Sequence of chain 1.D:
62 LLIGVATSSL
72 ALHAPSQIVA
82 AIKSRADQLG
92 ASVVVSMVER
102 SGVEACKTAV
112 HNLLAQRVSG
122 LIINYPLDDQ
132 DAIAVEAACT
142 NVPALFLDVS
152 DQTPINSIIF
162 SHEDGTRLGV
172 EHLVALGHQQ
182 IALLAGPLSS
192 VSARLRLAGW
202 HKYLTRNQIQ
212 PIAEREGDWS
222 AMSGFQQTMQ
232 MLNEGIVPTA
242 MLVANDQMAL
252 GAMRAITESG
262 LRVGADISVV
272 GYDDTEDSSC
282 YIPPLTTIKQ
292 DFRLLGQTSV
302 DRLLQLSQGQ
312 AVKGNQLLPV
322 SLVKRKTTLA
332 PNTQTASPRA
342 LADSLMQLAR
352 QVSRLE

This small molecule binds to this protein.
Small molecule (SMILES): CC(C)S[C@@H]1O[C@H](CO)[C@H](O)[C@H](O)[C@H]1O

Binding-site contacts:
Ligand atom O6 contacts residue LEU148 of chain 1.D at 4.2 Å.
Ligand atom C2' contacts residue SER191 of chain 1.D at 3.6 Å.
Ligand atom C5 contacts residue ALA75 of chain 1.D at 4.4 Å (hydrophobic).
Ligand atom O4 contacts residue GLN291 of chain 1.D at 4.2 Å.
Ligand atom C1 contacts residue ALA75 of chain 1.D at 4.0 Å (hydrophobic).
Ligand atom O2 contacts residue ASN246 of chain 1.D at 3.0 Å (h-bond).
Ligand atom O4 contacts residue SER193 of chain 1.D at 3.5 Å (h-bond).
Ligand atom S1 contacts residue PRO76 of chain 1.D at 4.3 Å.
Ligand atom C3' contacts residue ASP149 of chain 1.D at 4.2 Å.
Ligand atom C3 contacts residue ALA75 of chain 1.D at 4.2 Å (hydrophobic).
Ligand atom O5 contacts residue ASP149 of chain 1.D at 4.2 Å.
Ligand atom C4 contacts residue ARG197 of chain 1.D at 3.7 Å.
Ligand atom O3 contacts residue ARG197 of chain 1.D at 2.7 Å (salt-bridge).
Ligand atom C2 contacts residue ASP274 of chain 1.D at 3.8 Å.
Ligand atom C2' contacts residue PRO127 of chain 1.D at 4.3 Å (hydrophobic).
Ligand atom O2 contacts residue ASP274 of chain 1.D at 3.2 Å (salt-bridge).
Ligand atom O4 contacts residue ARG197 of chain 1.D at 2.8 Å (salt-bridge).
Ligand atom C2' contacts residue SER193 of chain 1.D at 3.4 Å.
Ligand atom C3' contacts residue SER69 of chain 1.D at 3.4 Å.
Ligand atom C3 contacts residue ASP274 of chain 1.D at 3.1 Å.
Ligand atom O3 contacts residue ASP274 of chain 1.D at 2.6 Å (salt-bridge).
Ligand atom O3 contacts residue GLN291 of chain 1.D at 4.1 Å.
Ligand atom C2' contacts residue ASP149 of chain 1.D at 3.1 Å.
Ligand atom C6 contacts residue ASP149 of chain 1.D at 3.7 Å.
Ligand atom C2 contacts residue ASN246 of chain 1.D at 4.4 Å.
Ligand atom C3 contacts residue ARG197 of chain 1.D at 3.9 Å.
Ligand atom C1' contacts residue ASP149 of chain 1.D at 4.3 Å.
Ligand atom S1 contacts residue LEU73 of chain 1.D at 4.1 Å.
Ligand atom C4 contacts residue GLN291 of chain 1.D at 3.7 Å.
Ligand atom C2 contacts residue TRP220 of chain 1.D at 4.2 Å (hydrophobic).
Ligand atom C6 contacts residue SER193 of chain 1.D at 4.1 Å.
Ligand atom C3 contacts residue GLN291 of chain 1.D at 4.2 Å.
Ligand atom S1 contacts residue TRP220 of chain 1.D at 4.3 Å.
Ligand atom C6 contacts residue ASN125 of chain 1.D at 4.1 Å.
Ligand atom C2' contacts residue TRP220 of chain 1.D at 3.9 Å (hydrophobic).
Ligand atom C4 contacts residue ASP274 of chain 1.D at 4.0 Å.
Ligand atom O2 contacts residue ALA75 of chain 1.D at 4.4 Å.
Ligand atom O6 contacts residue ASP149 of chain 1.D at 4.0 Å.
Ligand atom O2 contacts residue TRP220 of chain 1.D at 3.8 Å.
Ligand atom C1' contacts residue TRP220 of chain 1.D at 4.0 Å (hydrophobic).